Sequence of chain 1.D:
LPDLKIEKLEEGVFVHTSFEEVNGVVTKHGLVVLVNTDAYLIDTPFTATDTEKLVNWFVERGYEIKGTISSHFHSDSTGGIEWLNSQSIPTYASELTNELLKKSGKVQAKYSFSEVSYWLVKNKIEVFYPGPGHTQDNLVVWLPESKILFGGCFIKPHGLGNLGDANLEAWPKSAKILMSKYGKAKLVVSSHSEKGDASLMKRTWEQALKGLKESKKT

Binding-site contacts:
Ligand atom CA contacts residue GLY26 of chain 1.D at 4.5 Å.
Ligand atom N contacts residue VAL27 of chain 1.D at 3.4 Å (h-bond).

This protein binds this small molecule.
Small molecule (SMILES): NCC(=O)O